A protein and the small-molecule ligand that binds it are described below.
Small molecule (SMILES): CC(=O)N[C@@H]1[C@@H](O)[C@H](O)[C@@H](CO)O[C@H]1O

Binding-site contacts:
Ligand atom C5 contacts residue ASN379 of chain 1.B at 3.7 Å.
Ligand atom C8 contacts residue GLN375 of chain 1.B at 3.7 Å.
Ligand atom C7 contacts residue ASN379 of chain 1.B at 3.9 Å.
Ligand atom O6 contacts residue TYR371 of chain 1.B at 4.3 Å.
Ligand atom N2 contacts residue ASN379 of chain 1.B at 2.8 Å (h-bond).
Ligand atom C1 contacts residue GLN375 of chain 1.B at 3.7 Å.
Ligand atom C1 contacts residue ASN379 of chain 1.B at 1.4 Å.
Ligand atom O6 contacts residue ILE382 of chain 1.B at 4.0 Å.
Ligand atom C7 contacts residue LYS374 of chain 1.B at 3.5 Å.
Ligand atom C8 contacts residue LYS374 of chain 1.B at 2.8 Å.
Ligand atom O6 contacts residue SER381 of chain 1.B at 4.3 Å.
Ligand atom C3 contacts residue ASN379 of chain 1.B at 3.8 Å.
Ligand atom N2 contacts residue GLN375 of chain 1.B at 3.4 Å (h-bond).
Ligand atom C2 contacts residue GLN375 of chain 1.B at 3.5 Å.
Ligand atom C2 contacts residue ASN379 of chain 1.B at 2.4 Å.
Ligand atom C7 contacts residue GLN375 of chain 1.B at 3.1 Å.
Ligand atom O7 contacts residue GLN375 of chain 1.B at 2.6 Å.
Ligand atom O5 contacts residue ILE382 of chain 1.B at 3.6 Å.
Ligand atom C4 contacts residue ASN379 of chain 1.B at 4.2 Å.
Ligand atom C1 contacts residue ILE382 of chain 1.B at 4.1 Å (hydrophobic).
Ligand atom O3 contacts residue GLN375 of chain 1.B at 3.5 Å (h-bond).
Ligand atom O5 contacts residue ASN379 of chain 1.B at 2.4 Å (h-bond).
Ligand atom O7 contacts residue LYS374 of chain 1.B at 3.7 Å.

Sequence of chain 1.B:
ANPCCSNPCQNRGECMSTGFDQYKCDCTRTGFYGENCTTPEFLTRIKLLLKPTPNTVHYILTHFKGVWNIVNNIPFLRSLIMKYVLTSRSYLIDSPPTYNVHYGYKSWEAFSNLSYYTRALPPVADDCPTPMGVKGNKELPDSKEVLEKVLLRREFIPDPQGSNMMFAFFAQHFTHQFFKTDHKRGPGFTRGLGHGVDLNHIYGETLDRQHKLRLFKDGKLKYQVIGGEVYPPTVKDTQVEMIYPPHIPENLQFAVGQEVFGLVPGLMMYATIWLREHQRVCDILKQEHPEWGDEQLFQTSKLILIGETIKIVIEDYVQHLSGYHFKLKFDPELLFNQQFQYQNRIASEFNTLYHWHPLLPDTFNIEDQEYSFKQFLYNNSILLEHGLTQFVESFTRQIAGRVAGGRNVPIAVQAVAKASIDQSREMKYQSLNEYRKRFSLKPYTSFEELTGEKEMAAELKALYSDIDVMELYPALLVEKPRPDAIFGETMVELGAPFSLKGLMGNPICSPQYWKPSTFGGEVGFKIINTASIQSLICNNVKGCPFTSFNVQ